Sequence of chain 1.A:
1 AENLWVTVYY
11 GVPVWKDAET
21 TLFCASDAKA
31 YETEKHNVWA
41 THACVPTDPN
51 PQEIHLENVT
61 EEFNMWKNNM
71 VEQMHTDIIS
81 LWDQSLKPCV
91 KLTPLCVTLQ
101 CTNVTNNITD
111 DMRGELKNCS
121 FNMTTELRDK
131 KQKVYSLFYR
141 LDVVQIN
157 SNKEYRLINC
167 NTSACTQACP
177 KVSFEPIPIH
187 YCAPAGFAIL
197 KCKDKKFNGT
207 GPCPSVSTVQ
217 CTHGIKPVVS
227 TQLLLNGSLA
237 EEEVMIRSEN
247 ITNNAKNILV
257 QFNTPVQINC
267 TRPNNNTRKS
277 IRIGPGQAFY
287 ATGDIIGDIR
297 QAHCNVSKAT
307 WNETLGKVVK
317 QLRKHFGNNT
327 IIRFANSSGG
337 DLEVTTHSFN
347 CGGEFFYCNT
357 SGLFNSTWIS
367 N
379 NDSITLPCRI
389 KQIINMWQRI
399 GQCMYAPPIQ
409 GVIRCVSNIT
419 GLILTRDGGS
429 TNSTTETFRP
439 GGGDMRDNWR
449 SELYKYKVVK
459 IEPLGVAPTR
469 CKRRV

A small-molecule ligand and the protein it binds are described below.
Small molecule (SMILES): CC(=O)N[C@H]1[C@H](O[C@H]2[C@H](O)[C@@H](NC(C)=O)CO[C@@H]2CO)O[C@H](CO)[C@@H](O[C@@H]2O[C@H](CO)[C@@H](O)[C@H](O)[C@@H]2O)[C@@H]1O

Binding-site contacts:
Ligand atom O7 contacts residue LYS133 of chain 1.A at 3.5 Å.
Ligand atom C6 contacts residue LYS131 of chain 1.A at 3.5 Å.
Ligand atom N2 contacts residue ASN122 of chain 1.A at 3.2 Å (h-bond).
Ligand atom C8 contacts residue GLN100 of chain 1.A at 3.8 Å.
Ligand atom C5 contacts residue LYS131 of chain 1.A at 4.2 Å.
Ligand atom C8 contacts residue SER120 of chain 1.A at 3.9 Å.
Ligand atom C4 contacts residue ASN122 of chain 1.A at 4.3 Å.
Ligand atom C3 contacts residue ASN122 of chain 1.A at 3.9 Å.
Ligand atom C8 contacts residue PHE121 of chain 1.A at 4.4 Å (hydrophobic).
Ligand atom O5 contacts residue LYS131 of chain 1.A at 4.0 Å.
Ligand atom O6 contacts residue LYS131 of chain 1.A at 4.2 Å.
Ligand atom C1 contacts residue ASN122 of chain 1.A at 1.5 Å.
Ligand atom C5 contacts residue ASN122 of chain 1.A at 3.6 Å.
Ligand atom O3 contacts residue GLN100 of chain 1.A at 4.3 Å.
Ligand atom O7 contacts residue ASN122 of chain 1.A at 4.1 Å.
Ligand atom N2 contacts residue GLN100 of chain 1.A at 4.3 Å.
Ligand atom C2 contacts residue ASN122 of chain 1.A at 2.6 Å.
Ligand atom C7 contacts residue ASN122 of chain 1.A at 3.9 Å.
Ligand atom C7 contacts residue LYS133 of chain 1.A at 4.3 Å.
Ligand atom C8 contacts residue LYS133 of chain 1.A at 4.2 Å.
Ligand atom O6 contacts residue ASN122 of chain 1.A at 4.5 Å.
Ligand atom O5 contacts residue ASN122 of chain 1.A at 2.3 Å (h-bond).